Binding-site contacts:
Ligand atom O1 contacts residue HEM1 of chain 1.L at 4.3 Å.
Ligand atom O5 contacts residue HEM1 of chain 1.L at 3.6 Å.
Ligand atom O4 contacts residue VAL302 of chain 1.C at 2.9 Å.
Ligand atom O3 contacts residue HEM1 of chain 1.L at 3.6 Å.
Ligand atom C4 contacts residue VAL302 of chain 1.C at 4.3 Å (hydrophobic).
Ligand atom O2 contacts residue HEM1 of chain 1.L at 3.8 Å.
Ligand atom C1 contacts residue HEM1 of chain 1.L at 3.8 Å.
Ligand atom C5 contacts residue HEM1 of chain 1.L at 4.2 Å.
Ligand atom O2 contacts residue ALA256 of chain 1.C at 3.9 Å.
Ligand atom O4 contacts residue HEM1 of chain 1.L at 4.3 Å.
Ligand atom C3 contacts residue HEM1 of chain 1.L at 3.9 Å.
Ligand atom C6 contacts residue ALA304 of chain 1.C at 4.3 Å (hydrophobic).
Ligand atom O6 contacts residue THR402 of chain 1.C at 3.7 Å.
Ligand atom O6 contacts residue VAL302 of chain 1.C at 4.3 Å.
Ligand atom C1 contacts residue GLN105 of chain 1.C at 4.3 Å.
Ligand atom O4 contacts residue LEU403 of chain 1.C at 4.3 Å.
Ligand atom O3 contacts residue ALA256 of chain 1.C at 3.9 Å.
Ligand atom O3 contacts residue SER260 of chain 1.C at 3.9 Å.
Ligand atom O1 contacts residue GLN105 of chain 1.C at 3.1 Å.
Ligand atom O6 contacts residue ALA304 of chain 1.C at 3.1 Å (h-bond).
Ligand atom C5 contacts residue ASP305 of chain 1.C at 4.5 Å.
Ligand atom O5 contacts residue ASP305 of chain 1.C at 4.3 Å.

The protein below binds the small molecule below.
Small molecule (SMILES): OC[C@H]1O[C@@H](O)[C@H](O)[C@@H](O)[C@@H]1O

Sequence of chain 1.C:
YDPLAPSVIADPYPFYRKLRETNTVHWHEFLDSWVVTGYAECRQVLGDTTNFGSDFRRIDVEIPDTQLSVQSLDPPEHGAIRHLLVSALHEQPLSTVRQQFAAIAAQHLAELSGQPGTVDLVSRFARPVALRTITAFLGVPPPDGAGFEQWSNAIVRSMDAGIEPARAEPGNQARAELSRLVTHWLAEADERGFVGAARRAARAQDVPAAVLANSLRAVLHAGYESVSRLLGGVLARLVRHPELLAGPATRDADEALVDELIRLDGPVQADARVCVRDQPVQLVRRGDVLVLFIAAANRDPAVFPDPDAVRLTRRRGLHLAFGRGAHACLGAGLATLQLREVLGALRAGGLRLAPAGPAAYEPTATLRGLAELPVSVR